Sequence of chain 1.B:
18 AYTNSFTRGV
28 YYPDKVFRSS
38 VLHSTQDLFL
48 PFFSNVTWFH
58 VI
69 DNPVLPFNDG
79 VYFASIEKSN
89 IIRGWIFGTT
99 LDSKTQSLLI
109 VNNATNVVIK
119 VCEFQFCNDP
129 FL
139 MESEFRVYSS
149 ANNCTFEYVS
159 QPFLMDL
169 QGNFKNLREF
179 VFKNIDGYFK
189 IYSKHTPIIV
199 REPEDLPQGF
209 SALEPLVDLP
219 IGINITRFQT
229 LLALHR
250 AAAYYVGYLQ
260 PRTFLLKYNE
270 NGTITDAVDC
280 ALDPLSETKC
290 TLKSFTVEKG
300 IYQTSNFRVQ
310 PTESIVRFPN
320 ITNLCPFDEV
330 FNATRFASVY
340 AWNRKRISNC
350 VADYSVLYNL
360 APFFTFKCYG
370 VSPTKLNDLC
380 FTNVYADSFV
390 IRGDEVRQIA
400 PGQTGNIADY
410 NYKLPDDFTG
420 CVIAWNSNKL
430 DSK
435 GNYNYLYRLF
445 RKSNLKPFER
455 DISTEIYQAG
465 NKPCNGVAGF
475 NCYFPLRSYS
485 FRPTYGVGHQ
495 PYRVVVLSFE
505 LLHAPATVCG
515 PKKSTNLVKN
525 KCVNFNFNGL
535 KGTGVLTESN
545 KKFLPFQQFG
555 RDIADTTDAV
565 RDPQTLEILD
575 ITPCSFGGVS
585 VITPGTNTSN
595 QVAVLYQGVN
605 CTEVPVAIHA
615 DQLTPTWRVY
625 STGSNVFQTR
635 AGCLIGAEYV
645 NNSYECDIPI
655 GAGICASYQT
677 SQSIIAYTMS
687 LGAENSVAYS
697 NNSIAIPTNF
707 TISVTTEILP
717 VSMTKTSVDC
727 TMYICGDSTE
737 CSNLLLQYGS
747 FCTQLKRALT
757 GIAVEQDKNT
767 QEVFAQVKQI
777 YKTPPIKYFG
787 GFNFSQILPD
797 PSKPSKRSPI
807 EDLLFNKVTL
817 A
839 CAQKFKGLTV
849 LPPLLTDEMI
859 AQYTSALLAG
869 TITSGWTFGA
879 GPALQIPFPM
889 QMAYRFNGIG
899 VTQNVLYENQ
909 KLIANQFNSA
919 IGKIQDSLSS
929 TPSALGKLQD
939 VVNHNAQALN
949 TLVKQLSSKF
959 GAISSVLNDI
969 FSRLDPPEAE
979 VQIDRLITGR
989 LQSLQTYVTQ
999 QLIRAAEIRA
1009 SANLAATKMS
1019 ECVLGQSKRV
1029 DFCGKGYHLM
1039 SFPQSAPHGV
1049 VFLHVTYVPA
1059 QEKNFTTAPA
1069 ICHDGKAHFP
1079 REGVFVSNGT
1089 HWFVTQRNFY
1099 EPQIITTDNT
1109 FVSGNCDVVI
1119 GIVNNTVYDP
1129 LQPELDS

This protein binds this small molecule.
Small molecule (SMILES): CC(=O)N[C@@H]1[C@@H](O)[C@H](O)[C@@H](CO)O[C@H]1O

Binding-site contacts:
Ligand atom C1 contacts residue ASN151 of chain 1.B at 1.4 Å.
Ligand atom C5 contacts residue ASN151 of chain 1.B at 3.7 Å.
Ligand atom C8 contacts residue TYR339 of chain 1.A at 3.7 Å (hydrophobic).
Ligand atom O7 contacts residue ASN151 of chain 1.B at 4.1 Å.
Ligand atom C7 contacts residue ASN151 of chain 1.B at 3.7 Å.
Ligand atom C1 contacts residue ASN150 of chain 1.B at 4.3 Å.
Ligand atom C3 contacts residue ASN151 of chain 1.B at 3.8 Å.
Ligand atom C8 contacts residue ILE456 of chain 1.A at 3.9 Å (hydrophobic).
Ligand atom C2 contacts residue ASN151 of chain 1.B at 2.5 Å.
Ligand atom N2 contacts residue ASN151 of chain 1.B at 2.9 Å (h-bond).
Ligand atom C5 contacts residue ASN150 of chain 1.B at 4.4 Å.
Ligand atom O5 contacts residue ASN151 of chain 1.B at 2.4 Å (h-bond).
Ligand atom O5 contacts residue ASN150 of chain 1.B at 3.6 Å.
Ligand atom C6 contacts residue ASN150 of chain 1.B at 4.2 Å.
Ligand atom C4 contacts residue ASN151 of chain 1.B at 4.2 Å.

Sequence of chain 1.A:
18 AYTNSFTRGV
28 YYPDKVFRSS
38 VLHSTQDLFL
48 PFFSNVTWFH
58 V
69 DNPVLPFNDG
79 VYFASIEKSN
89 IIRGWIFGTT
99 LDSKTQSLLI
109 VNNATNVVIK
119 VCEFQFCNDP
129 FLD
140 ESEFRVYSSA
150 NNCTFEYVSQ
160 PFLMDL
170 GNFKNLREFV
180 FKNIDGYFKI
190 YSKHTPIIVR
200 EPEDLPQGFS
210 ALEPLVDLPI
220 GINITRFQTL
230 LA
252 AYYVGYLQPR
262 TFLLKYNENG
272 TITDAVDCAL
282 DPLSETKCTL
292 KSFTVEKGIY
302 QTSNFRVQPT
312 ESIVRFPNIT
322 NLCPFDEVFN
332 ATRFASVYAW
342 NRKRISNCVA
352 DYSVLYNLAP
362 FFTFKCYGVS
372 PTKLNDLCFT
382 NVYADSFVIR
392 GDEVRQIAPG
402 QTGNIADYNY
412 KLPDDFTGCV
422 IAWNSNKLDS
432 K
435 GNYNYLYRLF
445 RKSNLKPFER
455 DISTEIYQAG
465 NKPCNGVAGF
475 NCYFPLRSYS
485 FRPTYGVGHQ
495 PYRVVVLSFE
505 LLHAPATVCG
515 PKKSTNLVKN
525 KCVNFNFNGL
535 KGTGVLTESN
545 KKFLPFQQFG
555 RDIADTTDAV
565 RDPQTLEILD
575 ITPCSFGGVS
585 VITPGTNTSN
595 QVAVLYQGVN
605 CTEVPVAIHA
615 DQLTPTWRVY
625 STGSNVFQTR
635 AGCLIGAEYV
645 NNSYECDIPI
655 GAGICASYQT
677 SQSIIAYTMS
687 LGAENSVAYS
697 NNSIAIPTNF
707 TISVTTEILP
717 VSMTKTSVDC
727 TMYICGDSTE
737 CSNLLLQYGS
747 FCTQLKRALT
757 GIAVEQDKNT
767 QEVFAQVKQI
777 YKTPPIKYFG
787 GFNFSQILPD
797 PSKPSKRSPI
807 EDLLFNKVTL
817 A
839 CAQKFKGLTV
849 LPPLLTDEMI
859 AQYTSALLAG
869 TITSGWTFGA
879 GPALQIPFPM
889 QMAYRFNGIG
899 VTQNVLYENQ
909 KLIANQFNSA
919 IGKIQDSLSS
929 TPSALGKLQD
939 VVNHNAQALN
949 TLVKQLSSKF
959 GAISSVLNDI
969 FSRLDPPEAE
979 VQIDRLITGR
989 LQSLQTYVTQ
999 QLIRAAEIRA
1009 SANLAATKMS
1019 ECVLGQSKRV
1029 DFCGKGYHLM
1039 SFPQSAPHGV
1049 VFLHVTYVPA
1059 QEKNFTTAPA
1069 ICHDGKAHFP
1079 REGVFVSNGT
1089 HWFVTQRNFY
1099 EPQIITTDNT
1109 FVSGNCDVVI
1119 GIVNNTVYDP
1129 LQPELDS